A protein and the small-molecule ligand that binds it are described below.
Small molecule (SMILES): CC(=O)N[C@@H]1[C@@H](O)[C@H](O)[C@@H](CO)O[C@H]1O

Binding-site contacts:
Ligand atom O7 contacts residue ASN88 of chain 1.G at 4.4 Å.
Ligand atom C8 contacts residue SER17 of chain 1.G at 3.8 Å.
Ligand atom C8 contacts residue GLY15 of chain 1.G at 4.2 Å.
Ligand atom C1 contacts residue ASN88 of chain 1.G at 1.4 Å.
Ligand atom C4 contacts residue ASN88 of chain 1.G at 4.2 Å.
Ligand atom C2 contacts residue ASN88 of chain 1.G at 2.5 Å.
Ligand atom N2 contacts residue ASN88 of chain 1.G at 2.9 Å (h-bond).
Ligand atom C3 contacts residue ASN88 of chain 1.G at 3.8 Å.
Ligand atom C7 contacts residue ASN88 of chain 1.G at 3.9 Å.
Ligand atom O5 contacts residue ASN88 of chain 1.G at 2.4 Å (h-bond).
Ligand atom C5 contacts residue ASN88 of chain 1.G at 3.7 Å.
Ligand atom C8 contacts residue ASN88 of chain 1.G at 4.2 Å.

Sequence of chain 1.G:
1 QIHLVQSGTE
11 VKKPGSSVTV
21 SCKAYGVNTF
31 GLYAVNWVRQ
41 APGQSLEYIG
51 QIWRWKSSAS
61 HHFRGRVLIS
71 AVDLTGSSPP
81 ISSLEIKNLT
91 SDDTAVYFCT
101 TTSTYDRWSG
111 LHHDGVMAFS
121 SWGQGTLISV